A protein and the small-molecule ligand that binds it are described below.
Small molecule (SMILES): NCC(=O)O

Sequence of chain 2.B:
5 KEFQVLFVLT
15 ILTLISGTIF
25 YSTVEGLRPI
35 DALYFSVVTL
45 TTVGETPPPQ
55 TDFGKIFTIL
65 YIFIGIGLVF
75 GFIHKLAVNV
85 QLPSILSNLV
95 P

Binding-site contacts:
Ligand atom OXT contacts residue GLY1 of chain 2.T at 2.8 Å (h-bond).
Ligand atom N contacts residue PRO33 of chain 2.B at 4.2 Å.
Ligand atom O contacts residue PRO33 of chain 2.B at 4.1 Å.
Ligand atom C contacts residue GLY1 of chain 2.T at 4.0 Å.
Ligand atom OXT contacts residue LEU37 of chain 2.B at 4.4 Å.
Ligand atom O contacts residue ILE34 of chain 2.B at 4.1 Å.